Binding-site contacts:
Ligand atom C18 contacts residue ASP93 of chain 1.A at 3.9 Å.
Ligand atom N20 contacts residue LYS199 of chain 1.A at 3.0 Å (salt-bridge).
Ligand atom C09 contacts residue PRO198 of chain 1.A at 4.2 Å (hydrophobic).
Ligand atom C13 contacts residue ASN188 of chain 1.A at 3.8 Å.
Ligand atom O03 contacts residue SER202 of chain 1.A at 3.9 Å.
Ligand atom C08 contacts residue LYS199 of chain 1.A at 4.0 Å.
Ligand atom C06 contacts residue SER202 of chain 1.A at 3.2 Å.
Ligand atom O05 contacts residue SER202 of chain 1.A at 3.7 Å.
Ligand atom C01 contacts residue ILE206 of chain 1.A at 3.5 Å (hydrophobic).
Ligand atom C04 contacts residue VAL96 of chain 1.A at 4.2 Å (hydrophobic).
Ligand atom C01 contacts residue LEU345 of chain 1.B at 4.0 Å (hydrophobic).
Ligand atom C06 contacts residue VAL96 of chain 1.A at 3.9 Å (hydrophobic).
Ligand atom C18 contacts residue LYS199 of chain 1.A at 3.8 Å.
Ligand atom N14 contacts residue ASN188 of chain 1.A at 4.2 Å.
Ligand atom C07 contacts residue SER202 of chain 1.A at 2.9 Å.
Ligand atom C08 contacts residue SER202 of chain 1.A at 3.9 Å.
Ligand atom N14 contacts residue PHE85 of chain 1.A at 3.9 Å.
Ligand atom C07 contacts residue LYS199 of chain 1.A at 4.1 Å.
Ligand atom C16 contacts residue PRO198 of chain 1.A at 4.1 Å (hydrophobic).
Ligand atom C15 contacts residue PHE85 of chain 1.A at 4.2 Å (hydrophobic).
Ligand atom N20 contacts residue SER202 of chain 1.A at 4.2 Å.
Ligand atom C19 contacts residue VAL96 of chain 1.A at 3.5 Å (hydrophobic).
Ligand atom C04 contacts residue SER202 of chain 1.A at 3.4 Å.
Ligand atom N20 contacts residue VAL96 of chain 1.A at 3.3 Å.
Ligand atom C13 contacts residue PHE85 of chain 1.A at 4.2 Å (hydrophobic).
Ligand atom C09 contacts residue LYS199 of chain 1.A at 4.2 Å.
Ligand atom O03 contacts residue LYS199 of chain 1.A at 3.9 Å.
Ligand atom C16 contacts residue GLN97 of chain 1.A at 3.9 Å.
Ligand atom C17 contacts residue ASP93 of chain 1.A at 3.7 Å.
Ligand atom C11 contacts residue GLN97 of chain 1.A at 4.0 Å.
Ligand atom C06 contacts residue LYS199 of chain 1.A at 4.0 Å.
Ligand atom C10 contacts residue GLN97 of chain 1.A at 4.2 Å.
Ligand atom C08 contacts residue VAL96 of chain 1.A at 4.2 Å (hydrophobic).
Ligand atom C18 contacts residue VAL96 of chain 1.A at 3.8 Å (hydrophobic).
Ligand atom C12 contacts residue ILE89 of chain 1.A at 4.2 Å (hydrophobic).
Ligand atom C19 contacts residue LYS199 of chain 1.A at 3.7 Å.
Ligand atom O05 contacts residue PHE245 of chain 1.A at 4.1 Å.
Ligand atom C11 contacts residue PRO198 of chain 1.A at 4.1 Å (hydrophobic).
Ligand atom C02 contacts residue VAL282 of chain 1.B at 3.7 Å (hydrophobic).
Ligand atom O05 contacts residue ILE206 of chain 1.A at 4.0 Å.

Sequence of chain 1.B:
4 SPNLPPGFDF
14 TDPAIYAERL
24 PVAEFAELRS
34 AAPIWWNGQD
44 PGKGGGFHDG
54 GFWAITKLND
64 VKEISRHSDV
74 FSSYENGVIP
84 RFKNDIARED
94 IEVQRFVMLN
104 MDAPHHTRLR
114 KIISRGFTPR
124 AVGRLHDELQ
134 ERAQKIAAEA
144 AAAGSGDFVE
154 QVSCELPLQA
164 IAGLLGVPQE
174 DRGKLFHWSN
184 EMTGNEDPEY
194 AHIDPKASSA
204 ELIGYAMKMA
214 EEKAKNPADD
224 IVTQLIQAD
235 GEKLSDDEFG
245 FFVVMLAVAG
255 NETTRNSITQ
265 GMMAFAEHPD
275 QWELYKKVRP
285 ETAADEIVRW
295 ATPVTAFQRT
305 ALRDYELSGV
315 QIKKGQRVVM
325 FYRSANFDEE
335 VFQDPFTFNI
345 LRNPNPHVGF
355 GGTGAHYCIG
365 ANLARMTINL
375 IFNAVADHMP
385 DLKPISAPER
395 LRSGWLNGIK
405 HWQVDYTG

Sequence of chain 1.A:
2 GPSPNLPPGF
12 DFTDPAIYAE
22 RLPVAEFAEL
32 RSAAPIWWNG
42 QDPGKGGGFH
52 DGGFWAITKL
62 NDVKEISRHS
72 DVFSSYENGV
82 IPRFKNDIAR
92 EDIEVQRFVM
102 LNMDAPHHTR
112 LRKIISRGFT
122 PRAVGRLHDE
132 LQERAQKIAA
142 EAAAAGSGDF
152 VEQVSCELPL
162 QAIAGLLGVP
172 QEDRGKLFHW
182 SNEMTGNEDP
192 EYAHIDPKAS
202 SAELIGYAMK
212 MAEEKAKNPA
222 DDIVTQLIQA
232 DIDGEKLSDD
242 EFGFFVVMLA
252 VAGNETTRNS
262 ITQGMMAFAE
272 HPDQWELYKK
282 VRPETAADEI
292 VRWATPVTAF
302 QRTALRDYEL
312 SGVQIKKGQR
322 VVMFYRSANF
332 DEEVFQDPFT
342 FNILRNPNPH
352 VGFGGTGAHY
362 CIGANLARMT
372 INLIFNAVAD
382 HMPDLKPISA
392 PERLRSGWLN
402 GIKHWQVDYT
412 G

A protein and the small-molecule ligand that binds it are described below.
Small molecule (SMILES): CCOC(=O)c1cc2cc(-c3ccncc3)ccc2[nH]1